Binding-site contacts:
Ligand atom C10 contacts residue LEU324 of chain 1.A at 3.7 Å (hydrophobic).
Ligand atom C30 contacts residue ILE187 of chain 1.A at 3.7 Å (hydrophobic).
Ligand atom C33 contacts residue SER281 of chain 1.A at 3.7 Å.
Ligand atom C2 contacts residue SER183 of chain 1.A at 4.0 Å.
Ligand atom C37 contacts residue VAL272 of chain 1.A at 3.7 Å (hydrophobic).
Ligand atom C3 contacts residue LEU321 of chain 1.A at 3.8 Å (hydrophobic).
Ligand atom N14 contacts residue TYR91 of chain 1.A at 3.2 Å (h-bond).
Ligand atom C31 contacts residue TYR189 of chain 1.A at 3.6 Å (hydrophobic).
Ligand atom S17 contacts residue ASP216 of chain 1.A at 4.0 Å.
Ligand atom C7 contacts residue LEU324 of chain 1.A at 3.9 Å (hydrophobic).
Ligand atom C32 contacts residue FE1 of chain 1.C at 3.8 Å.
Ligand atom S17 contacts residue FE1 of chain 1.C at 3.0 Å.
Ligand atom O19 contacts residue SER183 of chain 1.A at 2.7 Å (h-bond).
Ligand atom C16 contacts residue PHE211 of chain 1.A at 3.6 Å (hydrophobic).
Ligand atom C33 contacts residue LEU223 of chain 1.A at 3.9 Å (hydrophobic).
Ligand atom O42 contacts residue GLN225 of chain 1.A at 3.8 Å.
Ligand atom C1 contacts residue ARG87 of chain 1.A at 3.6 Å.
Ligand atom C12 contacts residue PHE211 of chain 1.A at 3.9 Å (hydrophobic).
Ligand atom C16 contacts residue HIS214 of chain 1.A at 3.8 Å.
Ligand atom O20 contacts residue LEU321 of chain 1.A at 3.9 Å.
Ligand atom C31 contacts residue VAL272 of chain 1.A at 4.0 Å (hydrophobic).
Ligand atom C4 contacts residue PHE285 of chain 1.A at 3.9 Å (hydrophobic).
Ligand atom N14 contacts residue CYS104 of chain 1.A at 4.0 Å.
Ligand atom C31 contacts residue ILE187 of chain 1.A at 3.8 Å (hydrophobic).
Ligand atom O42 contacts residue TYR189 of chain 1.A at 3.7 Å.
Ligand atom C16 contacts residue FE1 of chain 1.C at 3.9 Å.
Ligand atom O43 contacts residue VAL272 of chain 1.A at 3.7 Å.
Ligand atom C1 contacts residue SER183 of chain 1.A at 3.5 Å.
Ligand atom C31 contacts residue SER281 of chain 1.A at 3.8 Å.
Ligand atom S17 contacts residue HIS214 of chain 1.A at 3.8 Å.
Ligand atom O43 contacts residue TYR189 of chain 1.A at 2.5 Å (h-bond).
Ligand atom O42 contacts residue SER281 of chain 1.A at 2.8 Å (h-bond).
Ligand atom O18 contacts residue ILE187 of chain 1.A at 3.7 Å.
Ligand atom N11 contacts residue LEU324 of chain 1.A at 4.0 Å.
Ligand atom N11 contacts residue PHE285 of chain 1.A at 3.9 Å.
Ligand atom O15 contacts residue THR331 of chain 1.A at 3.9 Å.
Ligand atom S17 contacts residue PHE285 of chain 1.A at 3.9 Å.
Ligand atom O20 contacts residue ARG87 of chain 1.A at 2.8 Å (salt-bridge).
Ligand atom C37 contacts residue FE1 of chain 1.C at 3.2 Å.
Ligand atom O19 contacts residue ARG87 of chain 1.A at 2.9 Å (salt-bridge).

A small-molecule ligand and the protein it binds are described below.
Small molecule (SMILES): CC1(C)S[C@H]2[C@H](C(=O)[C@H]2NC(=O)CCC[C@H](N)C(=O)O)[C@H]1C(=O)O

Sequence of chain 1.A:
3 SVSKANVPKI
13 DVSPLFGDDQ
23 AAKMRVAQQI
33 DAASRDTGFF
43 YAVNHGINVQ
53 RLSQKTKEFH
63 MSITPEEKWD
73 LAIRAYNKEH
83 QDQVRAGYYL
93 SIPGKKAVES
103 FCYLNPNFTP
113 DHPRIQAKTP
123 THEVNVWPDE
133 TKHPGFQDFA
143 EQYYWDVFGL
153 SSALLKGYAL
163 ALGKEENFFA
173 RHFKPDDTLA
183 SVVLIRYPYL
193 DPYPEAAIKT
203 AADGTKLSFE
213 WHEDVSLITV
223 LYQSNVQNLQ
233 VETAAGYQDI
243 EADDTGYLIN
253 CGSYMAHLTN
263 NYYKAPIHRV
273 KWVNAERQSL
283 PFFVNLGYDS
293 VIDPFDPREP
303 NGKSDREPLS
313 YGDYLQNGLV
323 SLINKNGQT